Sequence of chain 2.A:
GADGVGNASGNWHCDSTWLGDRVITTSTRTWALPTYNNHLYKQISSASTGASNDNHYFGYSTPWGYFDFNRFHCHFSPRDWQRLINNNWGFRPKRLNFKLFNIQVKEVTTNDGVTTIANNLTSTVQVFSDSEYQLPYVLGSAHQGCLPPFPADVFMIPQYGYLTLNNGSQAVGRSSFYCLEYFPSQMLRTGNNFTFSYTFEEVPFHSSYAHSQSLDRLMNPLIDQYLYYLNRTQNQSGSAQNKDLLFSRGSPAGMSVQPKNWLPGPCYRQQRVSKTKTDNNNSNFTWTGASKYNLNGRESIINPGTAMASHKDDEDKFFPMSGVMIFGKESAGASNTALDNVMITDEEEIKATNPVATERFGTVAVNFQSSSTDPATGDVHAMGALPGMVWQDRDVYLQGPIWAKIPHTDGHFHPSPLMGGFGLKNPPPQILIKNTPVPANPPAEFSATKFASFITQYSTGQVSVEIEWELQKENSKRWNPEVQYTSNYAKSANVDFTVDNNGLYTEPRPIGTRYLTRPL

Sequence of chain 2.D:
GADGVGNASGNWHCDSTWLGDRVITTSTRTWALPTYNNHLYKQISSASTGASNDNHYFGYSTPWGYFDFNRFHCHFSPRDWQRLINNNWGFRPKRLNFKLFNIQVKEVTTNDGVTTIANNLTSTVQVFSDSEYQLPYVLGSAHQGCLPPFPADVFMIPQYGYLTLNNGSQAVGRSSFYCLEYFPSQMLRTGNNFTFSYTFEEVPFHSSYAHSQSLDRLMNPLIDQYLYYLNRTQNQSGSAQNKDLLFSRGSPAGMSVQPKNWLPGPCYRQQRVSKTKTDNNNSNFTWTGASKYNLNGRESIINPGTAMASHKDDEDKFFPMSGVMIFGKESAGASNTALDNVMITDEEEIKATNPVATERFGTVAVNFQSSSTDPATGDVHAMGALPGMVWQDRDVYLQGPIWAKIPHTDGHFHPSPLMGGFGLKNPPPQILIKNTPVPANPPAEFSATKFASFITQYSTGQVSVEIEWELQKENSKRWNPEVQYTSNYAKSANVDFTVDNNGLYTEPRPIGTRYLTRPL

Binding-site contacts:
Ligand atom O2 contacts residue HIS628 of chain 2.A at 3.4 Å (h-bond).
Ligand atom O2 contacts residue GLY627 of chain 2.A at 3.4 Å.
Ligand atom N1 contacts residue PHE629 of chain 2.A at 4.2 Å.
Ligand atom O2 contacts residue ASP626 of chain 2.A at 3.6 Å (salt-bridge).
Ligand atom N4 contacts residue PRO631 of chain 2.D at 4.4 Å.
Ligand atom N1 contacts residue TRP607 of chain 2.D at 4.5 Å.
Ligand atom N4 contacts residue PHE629 of chain 2.D at 4.4 Å.
Ligand atom C6 contacts residue HIS628 of chain 2.A at 2.7 Å.
Ligand atom O2 contacts residue HIS630 of chain 2.D at 3.5 Å.
Ligand atom C5 contacts residue HIS630 of chain 2.D at 4.3 Å.
Ligand atom N1 contacts residue HIS628 of chain 2.A at 2.3 Å (h-bond).
Ligand atom C2 contacts residue HIS628 of chain 2.A at 3.3 Å.
Ligand atom N3 contacts residue HIS630 of chain 2.D at 2.6 Å (h-bond).
Ligand atom C2 contacts residue GLY627 of chain 2.A at 4.1 Å.
Ligand atom C4 contacts residue HIS630 of chain 2.D at 3.2 Å.
Ligand atom C5 contacts residue PHE629 of chain 2.D at 4.0 Å (hydrophobic).
Ligand atom N1 contacts residue HIS630 of chain 2.D at 4.2 Å.
Ligand atom N4 contacts residue HIS630 of chain 2.D at 3.0 Å.
Ligand atom C4 contacts residue HIS628 of chain 2.A at 4.5 Å.
Ligand atom C2 contacts residue HIS630 of chain 2.D at 3.2 Å.
Ligand atom C6 contacts residue PHE629 of chain 2.A at 4.0 Å (hydrophobic).
Ligand atom C5 contacts residue HIS628 of chain 2.A at 3.9 Å.
Ligand atom N3 contacts residue HIS628 of chain 2.A at 4.3 Å.

This protein binds this small molecule.
Small molecule (SMILES): Nc1ccnc(=O)[nH]1